This small molecule binds to this protein.
Small molecule (SMILES): NCCONC(=O)[C@@H]1CC[C@@H](NOS(=O)(=O)O)CN1C=O

Binding-site contacts:
Ligand atom O24 contacts residue ALA315 of chain 1.A at 3.6 Å (h-bond).
Ligand atom O8 contacts residue SER61 of chain 1.A at 2.3 Å (h-bond).
Ligand atom C1 contacts residue SER61 of chain 1.A at 1.4 Å.
Ligand atom N21 contacts residue TYR218 of chain 1.A at 3.8 Å.
Ligand atom O11 contacts residue THR313 of chain 1.A at 3.8 Å.
Ligand atom C6 contacts residue SER61 of chain 1.A at 3.8 Å.
Ligand atom O12 contacts residue THR313 of chain 1.A at 3.1 Å (h-bond).
Ligand atom C6 contacts residue TYR147 of chain 1.A at 3.4 Å (hydrophobic).
Ligand atom C3 contacts residue ALA315 of chain 1.A at 3.7 Å (hydrophobic).
Ligand atom C2 contacts residue ALA315 of chain 1.A at 3.8 Å (hydrophobic).
Ligand atom O11 contacts residue ALA315 of chain 1.A at 3.6 Å (h-bond).
Ligand atom C7 contacts residue SER61 of chain 1.A at 2.9 Å.
Ligand atom C2 contacts residue SO41 of chain 1.F at 3.7 Å.
Ligand atom O12 contacts residue ASN343 of chain 1.A at 2.7 Å (h-bond).
Ligand atom C7 contacts residue TYR147 of chain 1.A at 3.5 Å (hydrophobic).
Ligand atom N16 contacts residue TYR147 of chain 1.A at 3.2 Å.
Ligand atom O13 contacts residue TYR147 of chain 1.A at 3.8 Å.
Ligand atom O8 contacts residue ALA315 of chain 1.A at 2.8 Å (h-bond).
Ligand atom N21 contacts residue GLN117 of chain 1.A at 3.4 Å (h-bond).
Ligand atom O8 contacts residue GLY314 of chain 1.A at 3.5 Å.
Ligand atom N14 contacts residue SER61 of chain 1.A at 2.4 Å (h-bond).
Ligand atom C23 contacts residue SO41 of chain 1.F at 3.3 Å.
Ligand atom O13 contacts residue LYS312 of chain 1.A at 2.9 Å (salt-bridge).
Ligand atom N15 contacts residue SO41 of chain 1.F at 3.3 Å (h-bond).
Ligand atom O9 contacts residue ASN149 of chain 1.A at 3.0 Å (h-bond).
Ligand atom C7 contacts residue ASN149 of chain 1.A at 3.5 Å.
Ligand atom O11 contacts residue GLY314 of chain 1.A at 3.4 Å.
Ligand atom S17 contacts residue THR313 of chain 1.A at 3.4 Å (h-bond).
Ligand atom O10 contacts residue LEU290 of chain 1.A at 3.8 Å.
Ligand atom C3 contacts residue SO41 of chain 1.F at 3.7 Å.
Ligand atom C2 contacts residue SER61 of chain 1.A at 3.8 Å.
Ligand atom O24 contacts residue TYR218 of chain 1.A at 3.3 Å.
Ligand atom C22 contacts residue TYR218 of chain 1.A at 3.7 Å (hydrophobic).
Ligand atom C4 contacts residue SO41 of chain 1.F at 3.7 Å.
Ligand atom N16 contacts residue SER61 of chain 1.A at 3.2 Å (h-bond).
Ligand atom O12 contacts residue ASN286 of chain 1.A at 3.8 Å.
Ligand atom O9 contacts residue GLN117 of chain 1.A at 3.1 Å (h-bond).
Ligand atom O13 contacts residue THR313 of chain 1.A at 2.5 Å (h-bond).
Ligand atom N15 contacts residue ALA315 of chain 1.A at 2.7 Å (h-bond).
Ligand atom O8 contacts residue GLY60 of chain 1.A at 3.7 Å.

Sequence of chain 1.A:
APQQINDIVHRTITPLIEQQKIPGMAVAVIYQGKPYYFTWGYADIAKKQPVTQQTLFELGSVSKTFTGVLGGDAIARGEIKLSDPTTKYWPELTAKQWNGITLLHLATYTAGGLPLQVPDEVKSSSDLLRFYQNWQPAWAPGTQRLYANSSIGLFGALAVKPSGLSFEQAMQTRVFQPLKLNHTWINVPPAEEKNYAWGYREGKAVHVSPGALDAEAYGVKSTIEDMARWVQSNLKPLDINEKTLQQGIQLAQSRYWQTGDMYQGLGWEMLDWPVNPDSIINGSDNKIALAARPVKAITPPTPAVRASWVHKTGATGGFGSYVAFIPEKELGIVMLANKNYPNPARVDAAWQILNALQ